Sequence of chain 1.C:
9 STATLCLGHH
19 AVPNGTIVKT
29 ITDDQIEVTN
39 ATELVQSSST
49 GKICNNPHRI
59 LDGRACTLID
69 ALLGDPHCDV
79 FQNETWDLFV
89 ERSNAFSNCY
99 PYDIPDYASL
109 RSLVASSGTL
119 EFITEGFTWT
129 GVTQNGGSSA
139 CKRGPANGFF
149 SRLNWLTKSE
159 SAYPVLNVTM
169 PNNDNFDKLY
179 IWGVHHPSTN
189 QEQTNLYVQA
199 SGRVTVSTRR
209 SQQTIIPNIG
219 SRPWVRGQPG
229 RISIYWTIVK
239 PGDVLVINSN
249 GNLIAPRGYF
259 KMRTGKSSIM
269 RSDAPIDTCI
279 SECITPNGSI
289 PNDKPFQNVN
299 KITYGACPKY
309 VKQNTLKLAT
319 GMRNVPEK

Binding-site contacts:
Ligand atom N2 contacts residue PHE120 of chain 1.C at 4.1 Å.
Ligand atom C2 contacts residue ASN81 of chain 1.C at 3.6 Å.
Ligand atom O7 contacts residue ILE121 of chain 1.C at 3.6 Å.
Ligand atom C1 contacts residue ASN81 of chain 1.C at 2.9 Å.
Ligand atom C7 contacts residue PHE120 of chain 1.C at 4.3 Å (hydrophobic).
Ligand atom C1 contacts residue PHE120 of chain 1.C at 4.5 Å (hydrophobic).
Ligand atom O1 contacts residue ARG150 of chain 1.C at 4.2 Å.
Ligand atom O5 contacts residue ASN81 of chain 1.C at 4.0 Å.
Ligand atom O1 contacts residue PHE120 of chain 1.C at 3.6 Å.
Ligand atom O1 contacts residue ASN81 of chain 1.C at 2.1 Å (h-bond).
Ligand atom N2 contacts residue ASN81 of chain 1.C at 3.2 Å (h-bond).
Ligand atom C7 contacts residue ASN81 of chain 1.C at 4.3 Å.
Ligand atom O7 contacts residue PHE120 of chain 1.C at 3.6 Å.
Ligand atom C2 contacts residue PHE120 of chain 1.C at 4.0 Å (hydrophobic).

A protein and the small-molecule ligand that binds it are described below.
Small molecule (SMILES): CC(=O)N[C@@H]1[C@@H](O)[C@H](O)[C@@H](CO)O[C@H]1O